This protein binds this small molecule.
Small molecule (SMILES): Nc1ccn([C@H]2C[C@H](O)[C@@H](CO[P](=O)(O)O[P](=O)(O)OP(=O)(O)O)O2)c(=O)n1

Binding-site contacts:
Ligand atom O2G contacts residue GLN1011 of chain 1.A at 3.5 Å.
Ligand atom O1A contacts residue CA1 of chain 1.I at 2.4 Å.
Ligand atom O1B contacts residue ASN1124 of chain 1.A at 3.5 Å (h-bond).
Ligand atom O3G contacts residue ARG1091 of chain 1.A at 3.6 Å (salt-bridge).
Ligand atom O2B contacts residue PHE1010 of chain 1.A at 3.3 Å (h-bond).
Ligand atom C6 contacts residue ASN1124 of chain 1.A at 3.8 Å.
Ligand atom C5 contacts residue ASN1124 of chain 1.A at 3.6 Å.
Ligand atom N3 contacts residue ASN1124 of chain 1.A at 3.8 Å.
Ligand atom PB contacts residue SER1012 of chain 1.A at 3.6 Å.
Ligand atom C2' contacts residue ASN1124 of chain 1.A at 3.4 Å.
Ligand atom O1B contacts residue LEU1013 of chain 1.A at 3.7 Å.
Ligand atom O5' contacts residue ASP1178 of chain 1.A at 3.9 Å.
Ligand atom PG contacts residue CA1 of chain 1.I at 3.7 Å.
Ligand atom C3' contacts residue ASN1124 of chain 1.A at 3.6 Å.
Ligand atom C2' contacts residue TYR1014 of chain 1.A at 3.5 Å (hydrophobic).
Ligand atom O1B contacts residue SER1012 of chain 1.A at 3.2 Å.
Ligand atom O1G contacts residue ARG1091 of chain 1.A at 2.7 Å (salt-bridge).
Ligand atom O3G contacts residue LYS1120 of chain 1.A at 3.4 Å (salt-bridge).
Ligand atom O3' contacts residue LEU1013 of chain 1.A at 3.6 Å (h-bond).
Ligand atom C4 contacts residue ASN1124 of chain 1.A at 3.9 Å.
Ligand atom PA contacts residue CA1 of chain 1.I at 3.7 Å.
Ligand atom O2G contacts residue CA1 of chain 1.I at 2.5 Å.
Ligand atom O2G contacts residue PHE1010 of chain 1.A at 3.0 Å (h-bond).
Ligand atom C5' contacts residue ASP1178 of chain 1.A at 3.5 Å.
Ligand atom O1A contacts residue ASP1178 of chain 1.A at 2.8 Å (salt-bridge).
Ligand atom O3B contacts residue ARG1091 of chain 1.A at 3.9 Å.
Ligand atom O2B contacts residue SER1012 of chain 1.A at 3.4 Å (h-bond).
Ligand atom O3A contacts residue LYS1120 of chain 1.A at 3.2 Å.
Ligand atom O2 contacts residue TYR1127 of chain 1.A at 3.5 Å.
Ligand atom O3' contacts residue PRO1015 of chain 1.A at 3.9 Å.
Ligand atom O2G contacts residue SER1012 of chain 1.A at 3.8 Å.
Ligand atom O2B contacts residue CA1 of chain 1.I at 2.4 Å.
Ligand atom PG contacts residue ARG1091 of chain 1.A at 3.5 Å.
Ligand atom O3B contacts residue SER1012 of chain 1.A at 3.3 Å (h-bond).
Ligand atom O2G contacts residue ASP1009 of chain 1.A at 3.7 Å.
Ligand atom O2A contacts residue LYS1120 of chain 1.A at 3.2 Å (salt-bridge).
Ligand atom O2B contacts residue LEU1013 of chain 1.A at 3.6 Å.
Ligand atom O3' contacts residue TYR1014 of chain 1.A at 2.9 Å (h-bond).
Ligand atom PB contacts residue CA1 of chain 1.I at 3.6 Å.
Ligand atom O2B contacts residue ASP1178 of chain 1.A at 3.9 Å.

Sequence of chain 1.A:
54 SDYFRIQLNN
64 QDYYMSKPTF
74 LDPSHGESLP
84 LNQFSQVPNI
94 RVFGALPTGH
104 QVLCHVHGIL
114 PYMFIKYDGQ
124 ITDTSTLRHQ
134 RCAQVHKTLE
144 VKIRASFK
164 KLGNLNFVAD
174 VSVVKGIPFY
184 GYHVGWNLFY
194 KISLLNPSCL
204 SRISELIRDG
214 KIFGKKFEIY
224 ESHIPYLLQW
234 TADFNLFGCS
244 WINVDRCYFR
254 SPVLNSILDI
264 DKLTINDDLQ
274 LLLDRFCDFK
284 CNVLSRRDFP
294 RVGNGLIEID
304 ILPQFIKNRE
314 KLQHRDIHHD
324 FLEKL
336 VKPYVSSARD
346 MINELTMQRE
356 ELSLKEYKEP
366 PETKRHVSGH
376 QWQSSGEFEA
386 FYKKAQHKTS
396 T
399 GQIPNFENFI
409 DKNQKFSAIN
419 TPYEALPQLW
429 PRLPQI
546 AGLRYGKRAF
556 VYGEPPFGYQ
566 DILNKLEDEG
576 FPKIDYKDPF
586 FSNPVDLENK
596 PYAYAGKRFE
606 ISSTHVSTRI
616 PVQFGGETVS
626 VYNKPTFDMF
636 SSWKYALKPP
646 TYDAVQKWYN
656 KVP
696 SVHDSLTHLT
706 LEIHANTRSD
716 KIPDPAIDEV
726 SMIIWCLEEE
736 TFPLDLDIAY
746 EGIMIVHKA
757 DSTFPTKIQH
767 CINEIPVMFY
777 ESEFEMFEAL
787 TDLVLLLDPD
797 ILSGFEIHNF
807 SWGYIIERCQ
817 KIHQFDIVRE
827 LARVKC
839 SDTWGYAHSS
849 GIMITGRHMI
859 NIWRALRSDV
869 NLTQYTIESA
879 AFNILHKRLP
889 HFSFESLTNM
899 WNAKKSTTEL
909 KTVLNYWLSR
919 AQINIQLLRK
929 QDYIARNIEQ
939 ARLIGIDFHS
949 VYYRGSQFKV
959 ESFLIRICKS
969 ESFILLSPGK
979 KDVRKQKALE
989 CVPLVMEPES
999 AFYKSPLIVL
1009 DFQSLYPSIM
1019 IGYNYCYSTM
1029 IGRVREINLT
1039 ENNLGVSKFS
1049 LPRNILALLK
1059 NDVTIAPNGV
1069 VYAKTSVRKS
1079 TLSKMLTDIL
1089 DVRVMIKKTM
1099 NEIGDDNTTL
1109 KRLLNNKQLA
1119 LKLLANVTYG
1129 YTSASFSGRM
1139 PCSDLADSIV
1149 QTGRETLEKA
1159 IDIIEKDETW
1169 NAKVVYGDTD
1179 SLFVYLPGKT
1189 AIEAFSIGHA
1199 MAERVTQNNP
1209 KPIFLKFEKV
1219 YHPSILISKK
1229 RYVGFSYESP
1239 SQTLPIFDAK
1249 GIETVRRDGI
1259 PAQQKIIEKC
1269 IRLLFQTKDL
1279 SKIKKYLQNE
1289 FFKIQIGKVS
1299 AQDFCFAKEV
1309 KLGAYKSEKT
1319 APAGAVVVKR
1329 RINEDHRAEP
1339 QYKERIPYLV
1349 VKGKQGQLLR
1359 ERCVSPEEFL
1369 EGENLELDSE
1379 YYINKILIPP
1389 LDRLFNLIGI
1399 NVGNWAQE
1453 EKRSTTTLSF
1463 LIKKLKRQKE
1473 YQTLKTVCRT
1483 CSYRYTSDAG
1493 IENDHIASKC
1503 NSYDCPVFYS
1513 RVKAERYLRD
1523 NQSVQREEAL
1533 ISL